This protein binds this small molecule.
Small molecule (SMILES): CC(=O)N[C@H]1[C@H]([C@H](O)[C@H](O)CO)O[C@@](O)(C(=O)O)C[C@@H]1O

Binding-site contacts:
Ligand atom O10 contacts residue VAL86 of chain 2.A at 3.5 Å.
Ligand atom O1A contacts residue GLY156 of chain 1.A at 3.4 Å (h-bond).
Ligand atom C11 contacts residue GLY85 of chain 2.A at 3.2 Å.
Ligand atom C11 contacts residue VAL86 of chain 2.A at 3.3 Å (hydrophobic).
Ligand atom O4 contacts residue GLU125 of chain 1.A at 3.0 Å (salt-bridge).
Ligand atom C4 contacts residue GLU125 of chain 1.A at 3.9 Å.
Ligand atom C1 contacts residue ASN155 of chain 1.A at 3.5 Å.
Ligand atom C10 contacts residue GLU125 of chain 1.A at 3.7 Å.
Ligand atom O1B contacts residue ASN155 of chain 1.A at 3.1 Å (h-bond).
Ligand atom C1 contacts residue LYS154 of chain 1.A at 4.2 Å.
Ligand atom C1 contacts residue GLY156 of chain 1.A at 4.4 Å.
Ligand atom O1A contacts residue ASN155 of chain 1.A at 3.1 Å (h-bond).
Ligand atom N5 contacts residue VAL86 of chain 2.A at 4.1 Å.
Ligand atom C3 contacts residue VAL153 of chain 1.A at 4.4 Å (hydrophobic).
Ligand atom C7 contacts residue MET87 of chain 2.A at 4.2 Å (hydrophobic).
Ligand atom C5 contacts residue VAL153 of chain 1.A at 3.7 Å (hydrophobic).
Ligand atom O4 contacts residue VAL153 of chain 1.A at 3.7 Å.
Ligand atom C4 contacts residue VAL153 of chain 1.A at 3.2 Å (hydrophobic).
Ligand atom C11 contacts residue ILE84 of chain 2.A at 4.0 Å (hydrophobic).
Ligand atom O8 contacts residue LYS154 of chain 1.A at 2.8 Å (salt-bridge).
Ligand atom O1A contacts residue LYS154 of chain 1.A at 3.7 Å.
Ligand atom O8 contacts residue GLU88 of chain 2.A at 4.0 Å.
Ligand atom C11 contacts residue THR152 of chain 1.A at 3.8 Å.
Ligand atom C6 contacts residue VAL153 of chain 1.A at 4.0 Å (hydrophobic).
Ligand atom N5 contacts residue GLU125 of chain 1.A at 3.4 Å (salt-bridge).
Ligand atom C1 contacts residue VAL153 of chain 1.A at 4.3 Å (hydrophobic).
Ligand atom O8 contacts residue MET87 of chain 2.A at 2.9 Å (h-bond).
Ligand atom C8 contacts residue LYS154 of chain 1.A at 3.6 Å.
Ligand atom N5 contacts residue VAL153 of chain 1.A at 3.5 Å (h-bond).
Ligand atom O1A contacts residue VAL153 of chain 1.A at 3.9 Å.
Ligand atom C10 contacts residue VAL86 of chain 2.A at 3.4 Å (hydrophobic).
Ligand atom C8 contacts residue MET87 of chain 2.A at 4.0 Å (hydrophobic).
Ligand atom C7 contacts residue VAL86 of chain 2.A at 4.0 Å (hydrophobic).
Ligand atom O1B contacts residue LYS154 of chain 1.A at 3.8 Å.
Ligand atom C11 contacts residue GLU125 of chain 1.A at 3.1 Å.
Ligand atom O7 contacts residue VAL86 of chain 2.A at 3.9 Å.
Ligand atom C5 contacts residue GLU125 of chain 1.A at 4.3 Å.

Sequence of chain 2.A:
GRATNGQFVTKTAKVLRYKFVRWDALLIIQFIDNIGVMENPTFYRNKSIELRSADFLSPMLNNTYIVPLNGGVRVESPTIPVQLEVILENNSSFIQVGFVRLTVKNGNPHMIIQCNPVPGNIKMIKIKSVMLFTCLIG

Sequence of chain 1.A:
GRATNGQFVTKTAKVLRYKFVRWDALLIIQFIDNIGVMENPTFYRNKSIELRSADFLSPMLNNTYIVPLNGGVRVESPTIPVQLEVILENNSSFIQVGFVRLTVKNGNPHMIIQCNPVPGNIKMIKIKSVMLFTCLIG